Binding-site contacts:
Ligand atom C1 contacts residue ASN70 of chain 4.E at 1.4 Å.
Ligand atom N2 contacts residue ASN70 of chain 4.E at 2.9 Å (h-bond).
Ligand atom O5 contacts residue ASN70 of chain 4.E at 2.4 Å (h-bond).
Ligand atom C6 contacts residue PRO32 of chain 1.E at 3.8 Å (hydrophobic).
Ligand atom O7 contacts residue ASN70 of chain 4.E at 3.3 Å (h-bond).
Ligand atom C1 contacts residue PRO32 of chain 1.E at 4.3 Å (hydrophobic).
Ligand atom C5 contacts residue PRO32 of chain 1.E at 4.2 Å (hydrophobic).
Ligand atom C4 contacts residue ASN70 of chain 4.E at 4.2 Å.
Ligand atom C7 contacts residue ASN70 of chain 4.E at 3.3 Å.
Ligand atom C3 contacts residue ASN70 of chain 4.E at 3.9 Å.
Ligand atom C2 contacts residue ASN70 of chain 4.E at 2.5 Å.
Ligand atom O5 contacts residue PRO32 of chain 1.E at 3.6 Å.
Ligand atom C5 contacts residue ASN70 of chain 4.E at 3.6 Å.
Ligand atom O6 contacts residue PRO32 of chain 1.E at 3.6 Å.

Sequence of chain 4.E:
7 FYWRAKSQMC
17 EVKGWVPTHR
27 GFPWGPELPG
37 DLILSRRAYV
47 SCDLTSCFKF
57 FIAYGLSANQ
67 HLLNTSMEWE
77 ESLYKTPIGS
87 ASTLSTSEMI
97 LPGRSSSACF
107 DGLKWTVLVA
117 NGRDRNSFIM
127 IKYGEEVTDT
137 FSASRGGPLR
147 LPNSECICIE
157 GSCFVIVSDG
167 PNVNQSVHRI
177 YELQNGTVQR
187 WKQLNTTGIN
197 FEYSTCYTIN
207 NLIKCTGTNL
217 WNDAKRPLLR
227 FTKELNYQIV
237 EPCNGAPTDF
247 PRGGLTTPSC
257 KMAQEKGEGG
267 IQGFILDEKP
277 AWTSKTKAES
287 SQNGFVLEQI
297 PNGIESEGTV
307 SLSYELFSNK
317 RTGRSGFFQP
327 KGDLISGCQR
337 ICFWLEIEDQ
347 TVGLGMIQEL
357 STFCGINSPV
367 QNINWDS

The protein below binds the small molecule below.
Small molecule (SMILES): CC(=O)N[C@@H]1[C@@H](O)[C@H](O)[C@@H](CO)O[C@H]1O

Sequence of chain 1.E:
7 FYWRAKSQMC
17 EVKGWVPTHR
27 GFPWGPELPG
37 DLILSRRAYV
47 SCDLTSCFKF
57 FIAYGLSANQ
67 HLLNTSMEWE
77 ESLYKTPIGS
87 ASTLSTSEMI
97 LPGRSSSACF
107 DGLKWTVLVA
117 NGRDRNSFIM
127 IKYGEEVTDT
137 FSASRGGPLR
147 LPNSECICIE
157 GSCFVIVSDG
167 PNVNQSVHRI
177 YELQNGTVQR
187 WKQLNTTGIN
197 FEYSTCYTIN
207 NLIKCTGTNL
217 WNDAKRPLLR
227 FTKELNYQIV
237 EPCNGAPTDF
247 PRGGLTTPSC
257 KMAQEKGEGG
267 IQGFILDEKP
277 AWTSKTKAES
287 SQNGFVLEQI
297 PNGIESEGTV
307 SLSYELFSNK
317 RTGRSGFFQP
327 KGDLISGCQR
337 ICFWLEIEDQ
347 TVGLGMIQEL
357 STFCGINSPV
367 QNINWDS